The small molecule below binds the protein below.
Small molecule (SMILES): CN1[C@@H]2CC[C@H]1CC(O)C2

Sequence of chain 1.B:
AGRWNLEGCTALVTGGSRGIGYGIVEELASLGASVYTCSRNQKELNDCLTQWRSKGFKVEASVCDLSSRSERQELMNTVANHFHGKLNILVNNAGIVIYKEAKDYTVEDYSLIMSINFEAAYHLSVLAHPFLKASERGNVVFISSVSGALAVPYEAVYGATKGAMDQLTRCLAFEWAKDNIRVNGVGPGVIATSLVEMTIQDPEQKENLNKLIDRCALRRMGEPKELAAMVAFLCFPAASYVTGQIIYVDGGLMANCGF

Binding-site contacts:
Ligand atom C2 contacts residue NAP1 of chain 1.E at 4.0 Å.
Ligand atom C7 contacts residue VAL197 of chain 1.B at 4.4 Å (hydrophobic).
Ligand atom C5 contacts residue TYR100 of chain 1.B at 3.3 Å (hydrophobic).
Ligand atom C9 contacts residue GLU156 of chain 1.B at 3.3 Å.
Ligand atom C4 contacts residue TYR159 of chain 1.B at 4.0 Å (hydrophobic).
Ligand atom C5 contacts residue GLU156 of chain 1.B at 3.4 Å.
Ligand atom C2 contacts residue GLU156 of chain 1.B at 3.8 Å.
Ligand atom C6 contacts residue LEU210 of chain 1.B at 4.4 Å (hydrophobic).
Ligand atom O3 contacts residue GLU156 of chain 1.B at 3.6 Å (salt-bridge).
Ligand atom C7 contacts residue LEU210 of chain 1.B at 4.0 Å (hydrophobic).
Ligand atom O3 contacts residue SER146 of chain 1.B at 2.8 Å (h-bond).
Ligand atom C3 contacts residue SER146 of chain 1.B at 4.0 Å.
Ligand atom C7 contacts residue VAL191 of chain 1.B at 4.3 Å (hydrophobic).
Ligand atom C6 contacts residue NAP1 of chain 1.E at 3.5 Å.
Ligand atom C1 contacts residue GLU156 of chain 1.B at 3.8 Å.
Ligand atom C4 contacts residue GLU156 of chain 1.B at 3.4 Å.
Ligand atom C7 contacts residue NAP1 of chain 1.E at 3.3 Å.
Ligand atom C9 contacts residue LEU210 of chain 1.B at 3.7 Å (hydrophobic).
Ligand atom N8 contacts residue GLU156 of chain 1.B at 2.8 Å (salt-bridge).
Ligand atom N8 contacts residue TYR100 of chain 1.B at 4.1 Å.
Ligand atom C6 contacts residue VAL197 of chain 1.B at 3.9 Å (hydrophobic).
Ligand atom C2 contacts residue GLY190 of chain 1.B at 4.3 Å.
Ligand atom C4 contacts residue NAP1 of chain 1.E at 4.4 Å.
Ligand atom C4 contacts residue VAL98 of chain 1.B at 4.1 Å (hydrophobic).
Ligand atom C3 contacts residue TYR159 of chain 1.B at 3.7 Å (hydrophobic).
Ligand atom C4 contacts residue LEU196 of chain 1.B at 4.0 Å (hydrophobic).
Ligand atom C4 contacts residue TYR100 of chain 1.B at 4.1 Å (hydrophobic).
Ligand atom O3 contacts residue NAP1 of chain 1.E at 3.4 Å.
Ligand atom C2 contacts residue SER146 of chain 1.B at 4.2 Å.
Ligand atom C3 contacts residue NAP1 of chain 1.E at 3.4 Å.
Ligand atom C6 contacts residue LEU196 of chain 1.B at 3.6 Å (hydrophobic).
Ligand atom C7 contacts residue GLY190 of chain 1.B at 4.2 Å.
Ligand atom C9 contacts residue LEU213 of chain 1.B at 4.3 Å (hydrophobic).
Ligand atom O3 contacts residue TYR159 of chain 1.B at 2.7 Å (h-bond).
Ligand atom C9 contacts residue TYR100 of chain 1.B at 4.0 Å (hydrophobic).
Ligand atom C1 contacts residue LEU213 of chain 1.B at 3.8 Å (hydrophobic).
Ligand atom C5 contacts residue LEU196 of chain 1.B at 3.7 Å (hydrophobic).
Ligand atom C3 contacts residue GLU156 of chain 1.B at 3.9 Å.
Ligand atom C6 contacts residue TYR100 of chain 1.B at 4.3 Å (hydrophobic).
Ligand atom O3 contacts residue SER148 of chain 1.B at 4.0 Å.